Binding-site contacts:
Ligand atom O6 contacts residue ASP85 of chain 1.B at 4.3 Å.
Ligand atom C8 contacts residue GLU199 of chain 1.B at 3.9 Å.
Ligand atom C2 contacts residue ASN92 of chain 1.B at 2.5 Å.
Ligand atom N2 contacts residue ASN92 of chain 1.B at 3.0 Å (h-bond).
Ligand atom C5 contacts residue ASN92 of chain 1.B at 3.7 Å.
Ligand atom O5 contacts residue ASN92 of chain 1.B at 2.4 Å (h-bond).
Ligand atom O7 contacts residue ASN92 of chain 1.B at 3.8 Å.
Ligand atom C8 contacts residue ASP200 of chain 1.B at 3.3 Å.
Ligand atom C5 contacts residue LYS88 of chain 1.B at 4.3 Å.
Ligand atom C7 contacts residue ASP200 of chain 1.B at 3.6 Å.
Ligand atom C1 contacts residue ASN92 of chain 1.B at 1.4 Å.
Ligand atom C3 contacts residue ASN92 of chain 1.B at 3.8 Å.
Ligand atom O5 contacts residue LYS88 of chain 1.B at 4.0 Å.
Ligand atom C4 contacts residue ASN92 of chain 1.B at 4.3 Å.
Ligand atom N2 contacts residue ASP200 of chain 1.B at 4.3 Å.
Ligand atom C7 contacts residue ASN92 of chain 1.B at 3.6 Å.
Ligand atom C4 contacts residue LYS88 of chain 1.B at 3.9 Å.
Ligand atom O7 contacts residue ASP200 of chain 1.B at 3.9 Å.
Ligand atom C6 contacts residue LYS88 of chain 1.B at 3.6 Å.
Ligand atom O6 contacts residue LEU89 of chain 1.B at 4.1 Å.
Ligand atom O4 contacts residue LYS88 of chain 1.B at 4.2 Å.
Ligand atom O6 contacts residue LYS88 of chain 1.B at 3.9 Å.

Sequence of chain 1.B:
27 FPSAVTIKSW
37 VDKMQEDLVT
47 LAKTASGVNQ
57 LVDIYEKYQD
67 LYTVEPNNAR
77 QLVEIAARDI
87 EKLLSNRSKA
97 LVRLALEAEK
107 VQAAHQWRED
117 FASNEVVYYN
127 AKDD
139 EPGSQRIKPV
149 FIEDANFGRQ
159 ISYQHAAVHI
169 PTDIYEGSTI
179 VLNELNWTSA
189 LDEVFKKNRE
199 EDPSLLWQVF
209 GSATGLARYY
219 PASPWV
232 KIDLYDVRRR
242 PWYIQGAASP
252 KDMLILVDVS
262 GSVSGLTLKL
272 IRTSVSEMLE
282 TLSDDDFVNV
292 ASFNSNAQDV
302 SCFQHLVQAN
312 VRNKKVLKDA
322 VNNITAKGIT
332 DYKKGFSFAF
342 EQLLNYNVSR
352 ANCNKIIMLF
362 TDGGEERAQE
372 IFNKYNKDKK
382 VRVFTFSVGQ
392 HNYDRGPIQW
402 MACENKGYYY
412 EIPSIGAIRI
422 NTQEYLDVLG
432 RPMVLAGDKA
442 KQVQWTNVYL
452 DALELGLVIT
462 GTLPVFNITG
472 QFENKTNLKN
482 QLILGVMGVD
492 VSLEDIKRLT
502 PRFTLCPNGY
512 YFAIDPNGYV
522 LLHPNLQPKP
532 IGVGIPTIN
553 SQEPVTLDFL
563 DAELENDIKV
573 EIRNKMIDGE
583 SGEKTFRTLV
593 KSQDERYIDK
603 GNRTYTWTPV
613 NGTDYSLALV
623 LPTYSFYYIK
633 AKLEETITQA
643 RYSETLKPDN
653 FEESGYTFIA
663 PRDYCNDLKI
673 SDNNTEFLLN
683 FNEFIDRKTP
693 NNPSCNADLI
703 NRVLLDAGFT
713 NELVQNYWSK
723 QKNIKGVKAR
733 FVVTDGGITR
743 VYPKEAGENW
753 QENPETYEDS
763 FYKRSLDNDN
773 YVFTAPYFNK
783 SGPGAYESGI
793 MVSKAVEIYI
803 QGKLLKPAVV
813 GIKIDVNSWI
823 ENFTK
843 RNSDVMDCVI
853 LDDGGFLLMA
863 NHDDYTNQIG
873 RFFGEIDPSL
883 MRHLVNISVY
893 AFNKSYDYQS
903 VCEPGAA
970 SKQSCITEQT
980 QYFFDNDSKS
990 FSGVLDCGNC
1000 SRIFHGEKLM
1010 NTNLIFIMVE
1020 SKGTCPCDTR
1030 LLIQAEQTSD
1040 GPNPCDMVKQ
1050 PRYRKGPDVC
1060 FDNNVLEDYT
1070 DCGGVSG

A small-molecule ligand and the protein it binds are described below.
Small molecule (SMILES): CC(=O)N[C@@H]1[C@@H](O)[C@H](O)[C@@H](CO)O[C@H]1O